Sequence of chain 2.A:
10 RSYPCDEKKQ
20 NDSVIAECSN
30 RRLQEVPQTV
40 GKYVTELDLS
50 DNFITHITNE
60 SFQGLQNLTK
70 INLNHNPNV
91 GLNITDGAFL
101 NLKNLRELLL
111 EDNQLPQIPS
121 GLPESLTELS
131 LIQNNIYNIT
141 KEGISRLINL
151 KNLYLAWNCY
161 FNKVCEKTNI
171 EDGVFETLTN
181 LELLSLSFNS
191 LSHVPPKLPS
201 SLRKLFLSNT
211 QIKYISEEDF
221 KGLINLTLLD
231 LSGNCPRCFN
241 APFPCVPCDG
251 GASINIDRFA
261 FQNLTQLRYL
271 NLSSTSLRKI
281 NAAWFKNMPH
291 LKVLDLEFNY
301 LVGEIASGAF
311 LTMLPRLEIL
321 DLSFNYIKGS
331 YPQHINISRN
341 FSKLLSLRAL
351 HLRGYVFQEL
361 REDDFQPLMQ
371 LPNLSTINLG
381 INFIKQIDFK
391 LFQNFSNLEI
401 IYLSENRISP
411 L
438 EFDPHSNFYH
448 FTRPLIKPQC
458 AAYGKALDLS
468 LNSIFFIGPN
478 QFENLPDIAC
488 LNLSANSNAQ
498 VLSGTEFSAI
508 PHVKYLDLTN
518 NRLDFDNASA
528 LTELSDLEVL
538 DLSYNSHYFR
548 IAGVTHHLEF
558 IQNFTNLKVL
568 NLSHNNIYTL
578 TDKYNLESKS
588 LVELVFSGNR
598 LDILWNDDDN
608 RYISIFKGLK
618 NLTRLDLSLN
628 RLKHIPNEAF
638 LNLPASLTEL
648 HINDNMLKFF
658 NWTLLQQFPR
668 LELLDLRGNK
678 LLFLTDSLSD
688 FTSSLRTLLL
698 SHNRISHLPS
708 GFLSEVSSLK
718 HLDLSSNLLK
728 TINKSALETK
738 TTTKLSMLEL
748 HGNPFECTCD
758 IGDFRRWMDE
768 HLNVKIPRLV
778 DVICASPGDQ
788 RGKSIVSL

This protein binds this small molecule.
Small molecule (SMILES): CC(=O)N[C@H]1[C@H](O[C@H]2[C@H](O)[C@@H](NC(C)=O)CO[C@@H]2CO)O[C@H](CO)[C@@H](O[C@@H]2O[C@H](CO)[C@@H](O)[C@H](O)[C@@H]2O)[C@@H]1O

Binding-site contacts:
Ligand atom O5 contacts residue GLN456 of chain 2.A at 3.7 Å.
Ligand atom C1 contacts residue ASN568 of chain 2.A at 1.5 Å.
Ligand atom O4 contacts residue LYS454 of chain 2.A at 3.4 Å (salt-bridge).
Ligand atom C8 contacts residue ASP538 of chain 2.A at 3.7 Å.
Ligand atom C3 contacts residue GLN456 of chain 2.A at 3.7 Å.
Ligand atom O7 contacts residue TYR512 of chain 2.A at 3.1 Å (h-bond).
Ligand atom O7 contacts residue LYS454 of chain 2.A at 3.7 Å.
Ligand atom C5 contacts residue ASN568 of chain 2.A at 3.7 Å.
Ligand atom O7 contacts residue GLN456 of chain 2.A at 3.4 Å.
Ligand atom O5 contacts residue ASN568 of chain 2.A at 2.4 Å (h-bond).
Ligand atom C7 contacts residue SER540 of chain 2.A at 3.7 Å.
Ligand atom C2 contacts residue GLN456 of chain 2.A at 3.9 Å.
Ligand atom O6 contacts residue GLU590 of chain 2.A at 2.6 Å (salt-bridge).
Ligand atom C8 contacts residue THR516 of chain 2.A at 4.0 Å.
Ligand atom C7 contacts residue ASP538 of chain 2.A at 3.7 Å.
Ligand atom O7 contacts residue ASN568 of chain 2.A at 3.9 Å.
Ligand atom C6 contacts residue VAL592 of chain 2.A at 4.0 Å (hydrophobic).
Ligand atom C3 contacts residue LYS454 of chain 2.A at 4.0 Å.
Ligand atom C8 contacts residue VAL536 of chain 2.A at 3.7 Å (hydrophobic).
Ligand atom C1 contacts residue ASP538 of chain 2.A at 3.6 Å.
Ligand atom C6 contacts residue GLU590 of chain 2.A at 3.3 Å.
Ligand atom C2 contacts residue ASN568 of chain 2.A at 2.5 Å.
Ligand atom N2 contacts residue ASP538 of chain 2.A at 2.8 Å (salt-bridge).
Ligand atom C7 contacts residue ASN568 of chain 2.A at 3.7 Å.
Ligand atom N2 contacts residue ASN568 of chain 2.A at 3.0 Å (h-bond).
Ligand atom C6 contacts residue GLN456 of chain 2.A at 4.0 Å.
Ligand atom C8 contacts residue SER540 of chain 2.A at 3.7 Å.
Ligand atom O3 contacts residue GLN456 of chain 2.A at 2.9 Å (h-bond).
Ligand atom C4 contacts residue GLN456 of chain 2.A at 3.9 Å.
Ligand atom O6 contacts residue VAL592 of chain 2.A at 3.7 Å.
Ligand atom N2 contacts residue SER540 of chain 2.A at 3.7 Å.
Ligand atom C2 contacts residue ASP538 of chain 2.A at 3.6 Å.
Ligand atom C3 contacts residue ASP538 of chain 2.A at 3.8 Å.
Ligand atom C3 contacts residue ASN568 of chain 2.A at 3.8 Å.
Ligand atom O5 contacts residue LYS454 of chain 2.A at 3.8 Å.
Ligand atom C1 contacts residue LYS454 of chain 2.A at 4.0 Å.
Ligand atom O5 contacts residue VAL592 of chain 2.A at 3.7 Å.
Ligand atom C6 contacts residue VAL566 of chain 2.A at 3.7 Å (hydrophobic).
Ligand atom O3 contacts residue LYS454 of chain 2.A at 3.3 Å (salt-bridge).
Ligand atom C2 contacts residue LYS454 of chain 2.A at 4.0 Å.